Sequence of chain 1.A:
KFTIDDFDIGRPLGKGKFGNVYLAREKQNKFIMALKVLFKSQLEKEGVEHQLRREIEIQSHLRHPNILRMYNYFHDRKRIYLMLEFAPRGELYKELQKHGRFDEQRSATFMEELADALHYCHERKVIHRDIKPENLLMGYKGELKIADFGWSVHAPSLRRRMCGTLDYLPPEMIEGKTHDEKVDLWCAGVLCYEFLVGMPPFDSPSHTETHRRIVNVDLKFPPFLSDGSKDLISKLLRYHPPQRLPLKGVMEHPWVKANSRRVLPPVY

This small molecule binds to this protein.
Small molecule (SMILES): c1nc2c(NC3CCCCC3)nc(Nc3ccc(N4CCOCC4)cc3)nc2[nH]1

Binding-site contacts:
Ligand atom CAK contacts residue GLU100 of chain 1.A at 3.7 Å.
Ligand atom C2 contacts residue ALA96 of chain 1.A at 3.6 Å (hydrophobic).
Ligand atom C5 contacts residue LEU146 of chain 1.A at 3.8 Å (hydrophobic).
Ligand atom CBB contacts residue GLU100 of chain 1.A at 3.2 Å.
Ligand atom CAH contacts residue GLU100 of chain 1.A at 3.2 Å.
Ligand atom N3 contacts residue PHE95 of chain 1.A at 3.7 Å.
Ligand atom C4 contacts residue ALA96 of chain 1.A at 3.9 Å (hydrophobic).
Ligand atom N3 contacts residue LEU146 of chain 1.A at 3.9 Å.
Ligand atom CAV contacts residue GLY99 of chain 1.A at 3.5 Å.
Ligand atom N9 contacts residue ALA43 of chain 1.A at 3.5 Å.
Ligand atom CAB contacts residue PHE95 of chain 1.A at 3.5 Å (hydrophobic).
Ligand atom CAB contacts residue ALA96 of chain 1.A at 3.1 Å (hydrophobic).
Ligand atom N2 contacts residue PHE95 of chain 1.A at 3.6 Å.
Ligand atom N9 contacts residue GLU94 of chain 1.A at 2.8 Å (salt-bridge).
Ligand atom N2 contacts residue ALA96 of chain 1.A at 2.6 Å (h-bond).
Ligand atom CAG contacts residue GLY23 of chain 1.A at 3.7 Å.
Ligand atom C8 contacts residue LEU77 of chain 1.A at 3.5 Å (hydrophobic).
Ligand atom CAD contacts residue PRO97 of chain 1.A at 3.9 Å (hydrophobic).
Ligand atom CAV contacts residue ALA96 of chain 1.A at 3.2 Å (hydrophobic).
Ligand atom N2 contacts residue GLY99 of chain 1.A at 3.8 Å.
Ligand atom C8 contacts residue ALA43 of chain 1.A at 3.6 Å (hydrophobic).
Ligand atom C4 contacts residue LEU146 of chain 1.A at 3.7 Å (hydrophobic).
Ligand atom N9 contacts residue PHE95 of chain 1.A at 4.0 Å.
Ligand atom C8 contacts residue GLU94 of chain 1.A at 3.6 Å.
Ligand atom CAD contacts residue GLY99 of chain 1.A at 4.0 Å.
Ligand atom CAG contacts residue VAL30 of chain 1.A at 3.8 Å (hydrophobic).
Ligand atom C8 contacts residue LEU93 of chain 1.A at 3.6 Å (hydrophobic).
Ligand atom CAA contacts residue GLY99 of chain 1.A at 3.9 Å.
Ligand atom CAV contacts residue PHE95 of chain 1.A at 3.8 Å (hydrophobic).
Ligand atom N3 contacts residue ALA96 of chain 1.A at 3.1 Å (h-bond).
Ligand atom N7 contacts residue VAL30 of chain 1.A at 3.7 Å.
Ligand atom N9 contacts residue LEU77 of chain 1.A at 3.7 Å.
Ligand atom CAL contacts residue GLU100 of chain 1.A at 3.2 Å.
Ligand atom CAB contacts residue PRO97 of chain 1.A at 3.8 Å (hydrophobic).
Ligand atom C4 contacts residue GLU94 of chain 1.A at 3.9 Å.
Ligand atom C4 contacts residue ALA43 of chain 1.A at 4.0 Å (hydrophobic).
Ligand atom CAK contacts residue LEU22 of chain 1.A at 4.0 Å (hydrophobic).
Ligand atom CAK contacts residue GLY23 of chain 1.A at 3.8 Å.
Ligand atom N6 contacts residue VAL30 of chain 1.A at 3.9 Å.
Ligand atom CAB contacts residue GLY99 of chain 1.A at 3.6 Å.